Binding-site contacts:
Ligand atom CG contacts residue PHE496 of chain 8.MA at 4.0 Å (hydrophobic).
Ligand atom CE2 contacts residue ARG442 of chain 8.MA at 3.6 Å.
Ligand atom CD1 contacts residue ILE434 of chain 8.MA at 4.1 Å (hydrophobic).
Ligand atom O contacts residue PRO438 of chain 8.MA at 4.0 Å.
Ligand atom CZ contacts residue PRO438 of chain 8.MA at 3.4 Å (hydrophobic).
Ligand atom O contacts residue ARG442 of chain 8.MA at 4.3 Å.
Ligand atom N contacts residue ASN492 of chain 8.MA at 3.3 Å (h-bond).
Ligand atom CA contacts residue ASN492 of chain 8.MA at 3.3 Å.
Ligand atom O contacts residue ASN492 of chain 8.MA at 4.2 Å.
Ligand atom C contacts residue ARG442 of chain 8.MA at 4.4 Å.
Ligand atom N contacts residue ARG442 of chain 8.MA at 4.2 Å.
Ligand atom CD2 contacts residue PRO438 of chain 8.MA at 4.4 Å (hydrophobic).
Ligand atom CE1 contacts residue ILE434 of chain 8.MA at 3.9 Å (hydrophobic).
Ligand atom C contacts residue ASN492 of chain 8.MA at 4.0 Å.
Ligand atom CZ contacts residue PHE496 of chain 8.MA at 3.9 Å (hydrophobic).
Ligand atom CA contacts residue ARG442 of chain 8.MA at 3.6 Å.
Ligand atom CD2 contacts residue ARG442 of chain 8.MA at 3.5 Å.
Ligand atom CG contacts residue GLY495 of chain 8.MA at 4.4 Å.
Ligand atom CG contacts residue ASN492 of chain 8.MA at 4.3 Å.
Ligand atom CE1 contacts residue PHE496 of chain 8.MA at 3.6 Å (hydrophobic).
Ligand atom CD1 contacts residue PRO438 of chain 8.MA at 4.4 Å (hydrophobic).
Ligand atom CB contacts residue GLY495 of chain 8.MA at 3.9 Å.
Ligand atom CB contacts residue ASN492 of chain 8.MA at 3.8 Å.
Ligand atom CE1 contacts residue PRO438 of chain 8.MA at 3.8 Å (hydrophobic).
Ligand atom CB contacts residue PHE496 of chain 8.MA at 3.9 Å (hydrophobic).
Ligand atom CD1 contacts residue PHE496 of chain 8.MA at 3.7 Å (hydrophobic).
Ligand atom N contacts residue SER491 of chain 8.MA at 4.1 Å.
Ligand atom CD1 contacts residue ASN492 of chain 8.MA at 3.9 Å.
Ligand atom CE2 contacts residue PRO438 of chain 8.MA at 3.7 Å (hydrophobic).

The small molecule below binds the protein below.
Small molecule (SMILES): N[C@@H](Cc1ccccc1)C(=O)NCC=O

Sequence of chain 8.MA:
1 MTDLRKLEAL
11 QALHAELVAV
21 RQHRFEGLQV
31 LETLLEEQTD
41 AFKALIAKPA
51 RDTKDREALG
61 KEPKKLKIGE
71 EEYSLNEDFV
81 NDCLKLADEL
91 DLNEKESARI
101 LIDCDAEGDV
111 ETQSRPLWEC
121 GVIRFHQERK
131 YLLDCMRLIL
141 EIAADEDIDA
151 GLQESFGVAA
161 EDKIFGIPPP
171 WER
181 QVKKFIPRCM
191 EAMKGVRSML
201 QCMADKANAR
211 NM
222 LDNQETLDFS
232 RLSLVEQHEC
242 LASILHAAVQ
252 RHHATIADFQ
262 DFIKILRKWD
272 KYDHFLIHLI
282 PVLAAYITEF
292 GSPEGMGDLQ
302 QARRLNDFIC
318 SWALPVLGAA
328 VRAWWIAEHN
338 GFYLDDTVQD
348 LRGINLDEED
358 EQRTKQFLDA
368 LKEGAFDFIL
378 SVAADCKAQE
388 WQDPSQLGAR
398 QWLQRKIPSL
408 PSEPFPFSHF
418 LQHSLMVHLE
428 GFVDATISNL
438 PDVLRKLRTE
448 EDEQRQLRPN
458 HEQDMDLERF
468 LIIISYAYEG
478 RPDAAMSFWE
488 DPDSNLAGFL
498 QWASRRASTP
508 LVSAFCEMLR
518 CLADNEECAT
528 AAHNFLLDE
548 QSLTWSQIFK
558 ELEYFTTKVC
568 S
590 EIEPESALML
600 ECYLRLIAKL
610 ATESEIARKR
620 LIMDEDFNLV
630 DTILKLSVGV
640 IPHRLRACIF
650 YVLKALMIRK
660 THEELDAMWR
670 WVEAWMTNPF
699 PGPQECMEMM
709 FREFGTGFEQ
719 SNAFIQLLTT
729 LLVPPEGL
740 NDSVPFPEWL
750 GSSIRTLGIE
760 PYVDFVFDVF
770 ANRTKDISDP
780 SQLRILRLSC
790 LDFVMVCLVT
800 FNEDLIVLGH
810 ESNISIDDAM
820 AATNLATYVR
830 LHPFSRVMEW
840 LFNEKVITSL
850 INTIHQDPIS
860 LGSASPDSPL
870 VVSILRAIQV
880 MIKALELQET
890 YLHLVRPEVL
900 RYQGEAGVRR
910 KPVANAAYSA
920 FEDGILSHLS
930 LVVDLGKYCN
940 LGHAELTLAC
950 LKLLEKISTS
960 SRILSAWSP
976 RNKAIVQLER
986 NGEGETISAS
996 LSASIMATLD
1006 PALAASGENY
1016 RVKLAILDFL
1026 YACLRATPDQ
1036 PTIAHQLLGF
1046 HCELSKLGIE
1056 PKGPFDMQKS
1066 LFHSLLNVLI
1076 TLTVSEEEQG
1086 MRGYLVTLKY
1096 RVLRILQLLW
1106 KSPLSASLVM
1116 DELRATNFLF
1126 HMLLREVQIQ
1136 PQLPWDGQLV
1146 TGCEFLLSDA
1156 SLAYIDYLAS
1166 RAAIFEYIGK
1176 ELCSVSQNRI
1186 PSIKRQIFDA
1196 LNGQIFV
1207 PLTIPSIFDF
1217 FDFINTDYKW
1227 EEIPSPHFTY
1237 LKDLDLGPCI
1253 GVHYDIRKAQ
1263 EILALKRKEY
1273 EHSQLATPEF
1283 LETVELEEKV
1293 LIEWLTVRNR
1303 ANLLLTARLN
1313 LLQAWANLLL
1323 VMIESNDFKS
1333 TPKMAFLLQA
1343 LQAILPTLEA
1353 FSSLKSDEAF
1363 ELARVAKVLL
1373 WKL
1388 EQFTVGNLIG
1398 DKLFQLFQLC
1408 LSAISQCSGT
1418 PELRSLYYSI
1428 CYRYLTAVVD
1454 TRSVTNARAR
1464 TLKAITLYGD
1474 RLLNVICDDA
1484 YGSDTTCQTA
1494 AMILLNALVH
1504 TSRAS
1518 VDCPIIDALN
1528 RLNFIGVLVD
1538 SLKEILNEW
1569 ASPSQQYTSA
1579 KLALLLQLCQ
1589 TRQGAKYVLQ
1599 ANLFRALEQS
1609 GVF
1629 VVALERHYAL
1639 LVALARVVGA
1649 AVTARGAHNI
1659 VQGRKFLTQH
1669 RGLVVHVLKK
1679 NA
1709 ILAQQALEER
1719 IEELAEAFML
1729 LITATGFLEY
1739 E